The small molecule below binds the protein below.
Small molecule (SMILES): CC(=O)N[C@@H]1[C@@H](O)[C@H](O)[C@@H](CO)O[C@H]1O

Binding-site contacts:
Ligand atom C2 contacts residue ASN568 of chain 2.B at 2.5 Å.
Ligand atom O5 contacts residue SER591 of chain 2.B at 3.7 Å.
Ligand atom O5 contacts residue MET566 of chain 2.B at 3.6 Å.
Ligand atom C2 contacts residue SER537 of chain 2.B at 4.1 Å.
Ligand atom O3 contacts residue SER537 of chain 2.B at 4.2 Å.
Ligand atom O5 contacts residue ASN568 of chain 2.B at 2.3 Å (h-bond).
Ligand atom C1 contacts residue ASN568 of chain 2.B at 1.4 Å.
Ligand atom C1 contacts residue MET566 of chain 2.B at 3.8 Å (hydrophobic).
Ligand atom C4 contacts residue ASN568 of chain 2.B at 4.2 Å.
Ligand atom N2 contacts residue SO41 of chain 2.OA at 4.2 Å.
Ligand atom O4 contacts residue SO41 of chain 2.OA at 4.3 Å.
Ligand atom C7 contacts residue ASN568 of chain 2.B at 3.1 Å.
Ligand atom C2 contacts residue SO41 of chain 2.OA at 4.5 Å.
Ligand atom C7 contacts residue SER537 of chain 2.B at 3.9 Å.
Ligand atom C3 contacts residue MET566 of chain 2.B at 3.8 Å (hydrophobic).
Ligand atom C1 contacts residue SER591 of chain 2.B at 4.3 Å.
Ligand atom O4 contacts residue MET566 of chain 2.B at 3.8 Å.
Ligand atom O3 contacts residue SO41 of chain 2.OA at 3.3 Å (h-bond).
Ligand atom C4 contacts residue MET566 of chain 2.B at 4.0 Å (hydrophobic).
Ligand atom C1 contacts residue SER537 of chain 2.B at 4.2 Å.
Ligand atom O6 contacts residue ASN568 of chain 2.B at 4.3 Å.
Ligand atom C3 contacts residue SO41 of chain 2.OA at 3.5 Å.
Ligand atom C8 contacts residue ASN572 of chain 2.B at 4.0 Å.
Ligand atom C8 contacts residue SER537 of chain 2.B at 3.5 Å.
Ligand atom C8 contacts residue LYS571 of chain 2.B at 4.4 Å.
Ligand atom C5 contacts residue MET566 of chain 2.B at 4.0 Å (hydrophobic).
Ligand atom C5 contacts residue ASN568 of chain 2.B at 3.6 Å.
Ligand atom N2 contacts residue ASN568 of chain 2.B at 2.9 Å (h-bond).
Ligand atom C3 contacts residue SER537 of chain 2.B at 4.1 Å.
Ligand atom C3 contacts residue ASN568 of chain 2.B at 3.6 Å.
Ligand atom O7 contacts residue LYS571 of chain 2.B at 3.8 Å.
Ligand atom C6 contacts residue ASN568 of chain 2.B at 4.1 Å.
Ligand atom C8 contacts residue ASN568 of chain 2.B at 4.0 Å.
Ligand atom O7 contacts residue ASN568 of chain 2.B at 3.1 Å (h-bond).
Ligand atom O6 contacts residue THR590 of chain 2.B at 4.4 Å.
Ligand atom N2 contacts residue SER537 of chain 2.B at 3.2 Å (h-bond).
Ligand atom O6 contacts residue SER591 of chain 2.B at 3.9 Å.

Sequence of chain 2.B:
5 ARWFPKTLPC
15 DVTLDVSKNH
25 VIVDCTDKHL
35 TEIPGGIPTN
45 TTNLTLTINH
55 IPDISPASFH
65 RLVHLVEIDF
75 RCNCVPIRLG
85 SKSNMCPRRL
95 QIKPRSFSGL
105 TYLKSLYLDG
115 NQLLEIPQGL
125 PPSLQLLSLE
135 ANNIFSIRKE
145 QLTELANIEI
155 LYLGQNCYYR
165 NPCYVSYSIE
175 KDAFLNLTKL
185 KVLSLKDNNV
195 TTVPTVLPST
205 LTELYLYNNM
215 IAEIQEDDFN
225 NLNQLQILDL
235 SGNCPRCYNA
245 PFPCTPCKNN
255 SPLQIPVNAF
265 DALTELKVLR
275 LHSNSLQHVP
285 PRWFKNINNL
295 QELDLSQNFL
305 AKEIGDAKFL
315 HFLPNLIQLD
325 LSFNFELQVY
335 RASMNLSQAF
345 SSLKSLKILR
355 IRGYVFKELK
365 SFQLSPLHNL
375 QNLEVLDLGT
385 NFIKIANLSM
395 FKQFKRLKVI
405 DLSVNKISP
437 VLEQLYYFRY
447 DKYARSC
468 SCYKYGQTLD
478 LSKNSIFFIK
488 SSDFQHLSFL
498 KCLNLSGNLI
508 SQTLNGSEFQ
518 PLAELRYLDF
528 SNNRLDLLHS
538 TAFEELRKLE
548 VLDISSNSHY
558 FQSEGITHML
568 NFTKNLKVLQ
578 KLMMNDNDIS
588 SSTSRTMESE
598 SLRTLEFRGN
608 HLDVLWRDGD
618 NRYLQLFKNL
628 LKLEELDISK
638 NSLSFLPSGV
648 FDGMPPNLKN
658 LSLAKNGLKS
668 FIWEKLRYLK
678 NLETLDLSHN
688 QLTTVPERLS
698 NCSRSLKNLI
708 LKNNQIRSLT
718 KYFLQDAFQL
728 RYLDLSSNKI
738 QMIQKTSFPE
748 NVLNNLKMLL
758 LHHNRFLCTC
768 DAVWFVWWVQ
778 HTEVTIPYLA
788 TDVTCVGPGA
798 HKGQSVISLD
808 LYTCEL